This protein binds this small molecule.
Small molecule (SMILES): Cn1cccc(O)c1=S

Sequence of chain 2.A:
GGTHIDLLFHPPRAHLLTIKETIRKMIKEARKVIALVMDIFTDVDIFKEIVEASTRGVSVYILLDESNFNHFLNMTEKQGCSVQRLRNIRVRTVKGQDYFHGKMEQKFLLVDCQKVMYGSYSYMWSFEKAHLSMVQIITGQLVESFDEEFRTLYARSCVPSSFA

Binding-site contacts:
Ligand atom C5 contacts residue GLY128 of chain 2.A at 3.2 Å.
Ligand atom C3 contacts residue SER129 of chain 2.A at 4.1 Å.
Ligand atom N1 contacts residue GQA1 of chain 2.D at 0.3 Å.
Ligand atom S1 contacts residue LYS116 of chain 1.A at 3.5 Å (salt-bridge).
Ligand atom N1 contacts residue SER129 of chain 1.A at 3.6 Å.
Ligand atom C4 contacts residue SER129 of chain 1.A at 4.1 Å.
Ligand atom C3 contacts residue GLY128 of chain 2.A at 4.0 Å.
Ligand atom C6 contacts residue GLY128 of chain 2.A at 3.3 Å.
Ligand atom C3 contacts residue GQA1 of chain 2.D at 0.3 Å.
Ligand atom C1 contacts residue SER129 of chain 1.A at 3.7 Å.
Ligand atom N1 contacts residue GLY128 of chain 2.A at 3.1 Å (h-bond).
Ligand atom C4 contacts residue GLY128 of chain 1.A at 3.7 Å.
Ligand atom C2 contacts residue GQA1 of chain 2.D at 0.3 Å.
Ligand atom C5 contacts residue GQA1 of chain 2.D at 0.3 Å.
Ligand atom S1 contacts residue SER129 of chain 2.A at 4.0 Å.
Ligand atom C1 contacts residue GQA1 of chain 2.D at 0.3 Å.
Ligand atom O1 contacts residue LYS116 of chain 1.A at 3.5 Å (salt-bridge).
Ligand atom C1 contacts residue GLY128 of chain 2.A at 3.7 Å.
Ligand atom C6 contacts residue SER129 of chain 1.A at 3.6 Å.
Ligand atom C4 contacts residue GQA1 of chain 2.D at 0.3 Å.
Ligand atom C6 contacts residue LYS116 of chain 2.A at 3.4 Å.
Ligand atom C4 contacts residue TYR127 of chain 1.A at 3.8 Å (hydrophobic).
Ligand atom S1 contacts residue SER129 of chain 1.A at 3.9 Å.
Ligand atom C4 contacts residue TYR127 of chain 2.A at 3.5 Å (hydrophobic).
Ligand atom C1 contacts residue SER129 of chain 2.A at 3.8 Å.
Ligand atom S1 contacts residue GQA1 of chain 2.D at 0.3 Å (h-bond).
Ligand atom C4 contacts residue GLY128 of chain 2.A at 3.7 Å.
Ligand atom C1 contacts residue GLY128 of chain 1.A at 3.9 Å.
Ligand atom C6 contacts residue GQA1 of chain 2.D at 0.5 Å.
Ligand atom C5 contacts residue TYR127 of chain 2.A at 3.5 Å (hydrophobic).
Ligand atom C3 contacts residue GLY128 of chain 1.A at 3.3 Å.
Ligand atom C2 contacts residue SER129 of chain 1.A at 4.0 Å.
Ligand atom C2 contacts residue GLY128 of chain 1.A at 3.2 Å.
Ligand atom S1 contacts residue LYS116 of chain 2.A at 3.3 Å (salt-bridge).
Ligand atom O1 contacts residue GQA1 of chain 2.D at 0.5 Å.
Ligand atom O1 contacts residue GLY128 of chain 1.A at 3.2 Å (h-bond).
Ligand atom O1 contacts residue SER129 of chain 2.A at 3.5 Å.
Ligand atom C3 contacts residue TYR127 of chain 1.A at 3.6 Å (hydrophobic).
Ligand atom C3 contacts residue SER129 of chain 1.A at 4.1 Å.
Ligand atom C2 contacts residue SER129 of chain 2.A at 3.7 Å.

Sequence of chain 1.A:
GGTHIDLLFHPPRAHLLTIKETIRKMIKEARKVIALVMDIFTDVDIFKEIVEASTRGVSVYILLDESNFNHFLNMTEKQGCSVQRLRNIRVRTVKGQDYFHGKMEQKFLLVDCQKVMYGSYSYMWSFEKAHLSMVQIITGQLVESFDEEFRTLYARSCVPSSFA